This protein binds this small molecule.
Small molecule (SMILES): COc1ccc([C@H]2CCC(=O)NC2=O)cc1

Binding-site contacts:
Ligand atom C3 contacts residue PHE78 of chain 1.B at 3.4 Å (hydrophobic).
Ligand atom C5 contacts residue TRP86 of chain 1.B at 3.5 Å (hydrophobic).
Ligand atom C5 contacts residue TRP100 of chain 1.B at 3.5 Å (hydrophobic).
Ligand atom O1 contacts residue TYR102 of chain 1.B at 2.7 Å (h-bond).
Ligand atom C1 contacts residue TRP80 of chain 1.B at 3.8 Å (hydrophobic).
Ligand atom C11 contacts residue TRP86 of chain 1.B at 3.7 Å (hydrophobic).
Ligand atom C3 contacts residue TRP80 of chain 1.B at 3.4 Å (hydrophobic).
Ligand atom N1 contacts residue SER79 of chain 1.B at 4.0 Å.
Ligand atom C2 contacts residue PHE78 of chain 1.B at 3.7 Å (hydrophobic).
Ligand atom C6 contacts residue PRO52 of chain 1.B at 3.9 Å (hydrophobic).
Ligand atom C11 contacts residue PRO52 of chain 1.B at 3.6 Å (hydrophobic).
Ligand atom O1 contacts residue TRP80 of chain 1.B at 3.0 Å (h-bond).
Ligand atom C8 contacts residue PRO52 of chain 1.B at 4.1 Å (hydrophobic).
Ligand atom C6 contacts residue ASN51 of chain 1.B at 3.9 Å.
Ligand atom C2 contacts residue TRP80 of chain 1.B at 3.4 Å (hydrophobic).
Ligand atom C2 contacts residue SER79 of chain 1.B at 4.0 Å.
Ligand atom O2 contacts residue PRO52 of chain 1.B at 3.2 Å.
Ligand atom C2 contacts residue TRP86 of chain 1.B at 3.9 Å (hydrophobic).
Ligand atom C7 contacts residue ASN51 of chain 1.B at 3.5 Å.
Ligand atom C2 contacts residue TYR102 of chain 1.B at 3.4 Å (hydrophobic).
Ligand atom O1 contacts residue PHE78 of chain 1.B at 3.9 Å.
Ligand atom C7 contacts residue PRO52 of chain 1.B at 4.2 Å (hydrophobic).
Ligand atom O2 contacts residue PHE78 of chain 1.B at 3.4 Å (h-bond).
Ligand atom C9 contacts residue PRO52 of chain 1.B at 3.9 Å (hydrophobic).
Ligand atom C4 contacts residue TRP80 of chain 1.B at 4.0 Å (hydrophobic).
Ligand atom O1 contacts residue SER79 of chain 1.B at 3.5 Å.
Ligand atom O2 contacts residue TRP80 of chain 1.B at 3.5 Å.
Ligand atom O1 contacts residue TRP86 of chain 1.B at 3.7 Å.
Ligand atom N1 contacts residue TRP80 of chain 1.B at 3.2 Å.
Ligand atom C8 contacts residue ASN51 of chain 1.B at 3.8 Å.
Ligand atom C4 contacts residue ASN51 of chain 1.B at 4.1 Å.
Ligand atom C3 contacts residue ASN51 of chain 1.B at 4.1 Å.
Ligand atom C10 contacts residue PHE78 of chain 1.B at 3.9 Å (hydrophobic).
Ligand atom C1 contacts residue TYR102 of chain 1.B at 3.6 Å (hydrophobic).
Ligand atom O2 contacts residue ASN51 of chain 1.B at 3.4 Å.
Ligand atom C1 contacts residue TRP86 of chain 1.B at 3.7 Å (hydrophobic).
Ligand atom N1 contacts residue PHE78 of chain 1.B at 2.8 Å (h-bond).
Ligand atom C10 contacts residue PRO52 of chain 1.B at 3.6 Å (hydrophobic).
Ligand atom C11 contacts residue PHE78 of chain 1.B at 4.1 Å (hydrophobic).
Ligand atom C1 contacts residue TRP100 of chain 1.B at 3.6 Å (hydrophobic).

Sequence of chain 1.B:
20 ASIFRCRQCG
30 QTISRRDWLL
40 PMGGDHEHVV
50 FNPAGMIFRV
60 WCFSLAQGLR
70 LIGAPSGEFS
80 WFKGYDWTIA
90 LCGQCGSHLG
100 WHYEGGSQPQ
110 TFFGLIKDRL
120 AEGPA